Binding-site contacts:
Ligand atom C1 contacts residue HIS167 of chain 1.A at 3.3 Å.
Ligand atom CL15 contacts residue MET110 of chain 1.A at 3.9 Å.
Ligand atom C12 contacts residue LEU174 of chain 1.A at 3.8 Å (hydrophobic).
Ligand atom C12 contacts residue PHE133 of chain 1.A at 4.0 Å (hydrophobic).
Ligand atom C5 contacts residue ALA136 of chain 1.A at 3.6 Å (hydrophobic).
Ligand atom C13 contacts residue LEU174 of chain 1.A at 3.9 Å (hydrophobic).
Ligand atom C10 contacts residue TCL1 of chain 1.E at 3.3 Å.
Ligand atom CL16 contacts residue GLY132 of chain 1.A at 3.2 Å.
Ligand atom C2 contacts residue MET140 of chain 1.A at 3.9 Å (hydrophobic).
Ligand atom CL16 contacts residue HIS67 of chain 1.A at 3.3 Å.
Ligand atom C12 contacts residue TCL1 of chain 1.E at 4.0 Å.
Ligand atom CL14 contacts residue LEU166 of chain 1.A at 3.7 Å.
Ligand atom C3 contacts residue MET93 of chain 1.A at 3.6 Å (hydrophobic).
Ligand atom CL15 contacts residue TCL1 of chain 1.E at 4.1 Å.
Ligand atom CL16 contacts residue TCL1 of chain 1.E at 3.2 Å.
Ligand atom C8 contacts residue TCL1 of chain 1.E at 3.9 Å.
Ligand atom C4 contacts residue PHE70 of chain 1.A at 3.5 Å (hydrophobic).
Ligand atom O17 contacts residue PHE133 of chain 1.A at 3.8 Å.
Ligand atom C13 contacts residue TCL1 of chain 1.E at 3.6 Å.
Ligand atom C9 contacts residue TCL1 of chain 1.E at 3.5 Å.
Ligand atom CL15 contacts residue LEU114 of chain 1.A at 2.7 Å.
Ligand atom C6 contacts residue ALA136 of chain 1.A at 3.8 Å (hydrophobic).
Ligand atom C10 contacts residue PHE133 of chain 1.A at 3.8 Å (hydrophobic).
Ligand atom CL14 contacts residue VAL170 of chain 1.A at 3.5 Å.
Ligand atom O7 contacts residue ALA136 of chain 1.A at 3.6 Å.
Ligand atom C9 contacts residue PHE133 of chain 1.A at 3.9 Å (hydrophobic).
Ligand atom C2 contacts residue MET93 of chain 1.A at 4.1 Å (hydrophobic).
Ligand atom C6 contacts residue HIS167 of chain 1.A at 3.1 Å.
Ligand atom O17 contacts residue ALA136 of chain 1.A at 4.0 Å.
Ligand atom CL15 contacts residue MET113 of chain 1.A at 3.6 Å.
Ligand atom CL14 contacts residue MET93 of chain 1.A at 3.5 Å.
Ligand atom CL16 contacts residue PHE133 of chain 1.A at 3.8 Å.
Ligand atom O17 contacts residue HIS167 of chain 1.A at 2.2 Å (h-bond).
Ligand atom C12 contacts residue LEU114 of chain 1.A at 4.1 Å (hydrophobic).
Ligand atom CL14 contacts residue MET140 of chain 1.A at 3.3 Å.
Ligand atom C4 contacts residue TCL1 of chain 1.E at 4.0 Å.
Ligand atom CL14 contacts residue HIS167 of chain 1.A at 3.8 Å.
Ligand atom C11 contacts residue LEU114 of chain 1.A at 3.9 Å (hydrophobic).
Ligand atom C8 contacts residue PHE133 of chain 1.A at 4.1 Å (hydrophobic).
Ligand atom C11 contacts residue PHE133 of chain 1.A at 3.8 Å (hydrophobic).

Sequence of chain 1.A:
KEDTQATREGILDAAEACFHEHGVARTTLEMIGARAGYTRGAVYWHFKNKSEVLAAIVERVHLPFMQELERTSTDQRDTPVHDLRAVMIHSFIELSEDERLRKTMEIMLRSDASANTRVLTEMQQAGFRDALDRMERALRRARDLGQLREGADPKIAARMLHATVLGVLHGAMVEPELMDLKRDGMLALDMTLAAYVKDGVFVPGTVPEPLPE

The small molecule below binds the protein below.
Small molecule (SMILES): Oc1cc(Cl)ccc1Oc1ccc(Cl)cc1Cl